Binding-site contacts:
Ligand atom C7 contacts residue TRP29 of chain 1.A at 4.4 Å (hydrophobic).
Ligand atom O1 contacts residue TRP29 of chain 1.A at 3.5 Å.
Ligand atom C4 contacts residue TRP29 of chain 1.A at 3.8 Å (hydrophobic).
Ligand atom C5 contacts residue TRP29 of chain 1.A at 3.8 Å (hydrophobic).
Ligand atom N3 contacts residue TRP29 of chain 1.A at 3.9 Å.
Ligand atom O3 contacts residue GLN26 of chain 1.A at 4.4 Å.
Ligand atom C8 contacts residue TRP29 of chain 1.A at 3.8 Å (hydrophobic).
Ligand atom O contacts residue TRP29 of chain 1.A at 4.0 Å.
Ligand atom C1 contacts residue TRP29 of chain 1.A at 3.7 Å (hydrophobic).
Ligand atom C10 contacts residue ARG32 of chain 1.A at 4.1 Å.
Ligand atom N2 contacts residue TRP29 of chain 1.A at 4.0 Å.
Ligand atom N1 contacts residue TRP29 of chain 1.A at 3.7 Å.
Ligand atom O3 contacts residue ARG32 of chain 1.A at 4.2 Å.
Ligand atom C6 contacts residue TRP29 of chain 1.A at 4.0 Å (hydrophobic).
Ligand atom C8 contacts residue ARG32 of chain 1.A at 3.4 Å.
Ligand atom C3 contacts residue TRP29 of chain 1.A at 3.8 Å (hydrophobic).
Ligand atom O3 contacts residue TRP29 of chain 1.A at 4.5 Å.
Ligand atom N contacts residue TRP29 of chain 1.A at 3.7 Å.
Ligand atom C contacts residue TRP29 of chain 1.A at 3.9 Å (hydrophobic).
Ligand atom C2 contacts residue TRP29 of chain 1.A at 3.8 Å (hydrophobic).
Ligand atom C9 contacts residue ARG32 of chain 1.A at 3.9 Å.
Ligand atom O2 contacts residue ARG32 of chain 1.A at 2.8 Å (salt-bridge).

This protein binds this small molecule.
Small molecule (SMILES): Cn1c(=O)c2c(ncn2CC2OCCO2)n(C)c1=O

Sequence of chain 1.A:
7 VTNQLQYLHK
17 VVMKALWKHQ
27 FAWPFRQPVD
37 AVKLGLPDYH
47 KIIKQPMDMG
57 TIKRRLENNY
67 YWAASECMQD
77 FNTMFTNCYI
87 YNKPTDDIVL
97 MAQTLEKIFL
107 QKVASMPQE